Sequence of chain 1.I:
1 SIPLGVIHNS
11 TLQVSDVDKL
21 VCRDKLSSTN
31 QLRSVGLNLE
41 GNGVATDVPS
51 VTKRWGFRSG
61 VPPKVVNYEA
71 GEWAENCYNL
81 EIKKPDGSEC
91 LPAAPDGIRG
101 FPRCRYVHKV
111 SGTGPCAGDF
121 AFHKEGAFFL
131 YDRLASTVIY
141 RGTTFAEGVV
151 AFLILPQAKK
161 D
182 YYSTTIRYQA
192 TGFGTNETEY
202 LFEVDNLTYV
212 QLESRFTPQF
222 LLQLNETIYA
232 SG

The protein below binds the small molecule below.
Small molecule (SMILES): CC(=O)N[C@H]1[C@H](O[C@H]2[C@H](O)[C@@H](NC(C)=O)CO[C@@H]2CO)O[C@H](CO)[C@@H](O)[C@@H]1O

Binding-site contacts:
Ligand atom C1 contacts residue TYR230 of chain 1.I at 4.3 Å (hydrophobic).
Ligand atom C5 contacts residue TYR230 of chain 1.I at 3.5 Å (hydrophobic).
Ligand atom C2 contacts residue ASN226 of chain 1.I at 2.5 Å.
Ligand atom N2 contacts residue TYR230 of chain 1.I at 4.1 Å.
Ligand atom C7 contacts residue TYR230 of chain 1.I at 3.5 Å (hydrophobic).
Ligand atom O7 contacts residue TYR230 of chain 1.I at 4.0 Å.
Ligand atom O6 contacts residue TYR230 of chain 1.I at 2.9 Å (h-bond).
Ligand atom C3 contacts residue ASN226 of chain 1.I at 3.8 Å.
Ligand atom O5 contacts residue ASN226 of chain 1.I at 2.4 Å (h-bond).
Ligand atom O4 contacts residue TYR230 of chain 1.I at 4.4 Å.
Ligand atom C8 contacts residue TYR230 of chain 1.I at 2.9 Å (hydrophobic).
Ligand atom C4 contacts residue ASN226 of chain 1.I at 4.2 Å.
Ligand atom O5 contacts residue TYR230 of chain 1.I at 4.0 Å.
Ligand atom C6 contacts residue TYR230 of chain 1.I at 2.9 Å (hydrophobic).
Ligand atom C5 contacts residue ASN226 of chain 1.I at 3.6 Å.
Ligand atom C7 contacts residue ASN226 of chain 1.I at 4.0 Å.
Ligand atom C1 contacts residue ASN226 of chain 1.I at 1.4 Å.
Ligand atom N2 contacts residue ASN226 of chain 1.I at 2.9 Å (h-bond).